Sequence of chain 1.B:
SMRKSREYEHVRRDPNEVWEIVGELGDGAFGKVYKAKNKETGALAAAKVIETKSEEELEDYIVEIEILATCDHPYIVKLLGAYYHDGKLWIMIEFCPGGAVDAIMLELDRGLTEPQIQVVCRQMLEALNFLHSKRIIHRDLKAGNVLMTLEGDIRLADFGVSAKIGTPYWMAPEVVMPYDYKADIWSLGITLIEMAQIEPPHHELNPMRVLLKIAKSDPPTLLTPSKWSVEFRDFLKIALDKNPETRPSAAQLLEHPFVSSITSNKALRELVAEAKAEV

The small molecule below binds the protein below.
Small molecule (SMILES): CN1CCN(C(=O)c2cccc(NC(=O)Nc3ccc(N(C)c4ccnc(Nc5ccc(CS(C)(=O)=O)cc5)n4)cc3)c2)CC1

Binding-site contacts:
Ligand atom CBF contacts residue ASP160 of chain 1.B at 3.6 Å.
Ligand atom C6 contacts residue LEU149 of chain 1.B at 3.5 Å (hydrophobic).
Ligand atom CBG contacts residue PHE161 of chain 1.B at 3.7 Å (hydrophobic).
Ligand atom C4 contacts residue LEU149 of chain 1.B at 3.7 Å (hydrophobic).
Ligand atom C6 contacts residue CYS98 of chain 1.B at 3.7 Å (hydrophobic).
Ligand atom NBD contacts residue ILE93 of chain 1.B at 3.5 Å.
Ligand atom CBI contacts residue ASP160 of chain 1.B at 3.7 Å.
Ligand atom CBJ contacts residue CYS98 of chain 1.B at 3.5 Å (hydrophobic).
Ligand atom C2 contacts residue CYS98 of chain 1.B at 3.7 Å (hydrophobic).
Ligand atom C6 contacts residue ALA48 of chain 1.B at 3.7 Å (hydrophobic).
Ligand atom NBE contacts residue CYS98 of chain 1.B at 2.8 Å (h-bond).
Ligand atom C5 contacts residue ALA48 of chain 1.B at 3.4 Å (hydrophobic).
Ligand atom OAD contacts residue LYS50 of chain 1.B at 3.3 Å (salt-bridge).
Ligand atom CAO contacts residue CYS98 of chain 1.B at 3.3 Å (hydrophobic).
Ligand atom CAK contacts residue ILE52 of chain 1.B at 3.7 Å (hydrophobic).
Ligand atom OAE contacts residue LYS50 of chain 1.B at 3.0 Å (salt-bridge).
Ligand atom N3 contacts residue ALA48 of chain 1.B at 3.7 Å.
Ligand atom NBC contacts residue ASP160 of chain 1.B at 2.8 Å (salt-bridge).
Ligand atom CAV contacts residue TYR63 of chain 1.B at 3.6 Å (hydrophobic).
Ligand atom OAE contacts residue ILE52 of chain 1.B at 3.5 Å.
Ligand atom CBK contacts residue ASP160 of chain 1.B at 3.5 Å.
Ligand atom CAU contacts residue PHE161 of chain 1.B at 3.4 Å (hydrophobic).
Ligand atom NBD contacts residue PHE161 of chain 1.B at 3.7 Å.
Ligand atom CAJ contacts residue ASP160 of chain 1.B at 3.5 Å.
Ligand atom CAO contacts residue PHE97 of chain 1.B at 3.6 Å (hydrophobic).
Ligand atom C4 contacts residue ALA48 of chain 1.B at 3.4 Å (hydrophobic).
Ligand atom CAR contacts residue PHE161 of chain 1.B at 3.3 Å (hydrophobic).
Ligand atom N1 contacts residue LEU149 of chain 1.B at 3.6 Å.
Ligand atom CAQ contacts residue ILE95 of chain 1.B at 3.7 Å (hydrophobic).
Ligand atom CAR contacts residue ASP160 of chain 1.B at 3.7 Å.
Ligand atom CAH contacts residue ILE52 of chain 1.B at 3.7 Å (hydrophobic).
Ligand atom N1 contacts residue CYS98 of chain 1.B at 2.9 Å (h-bond).
Ligand atom C6 contacts residue GLU96 of chain 1.B at 3.3 Å.
Ligand atom CAW contacts residue PHE161 of chain 1.B at 3.5 Å (hydrophobic).
Ligand atom CAZ contacts residue LEU27 of chain 1.B at 3.3 Å (hydrophobic).
Ligand atom CBF contacts residue ILE93 of chain 1.B at 3.7 Å (hydrophobic).
Ligand atom OAE contacts residue PHE161 of chain 1.B at 3.7 Å.
Ligand atom C5 contacts residue LEU149 of chain 1.B at 3.5 Å (hydrophobic).
Ligand atom NBD contacts residue ASP160 of chain 1.B at 2.8 Å (salt-bridge).
Ligand atom CAJ contacts residue ILE52 of chain 1.B at 3.7 Å (hydrophobic).